Sequence of chain 1.B:
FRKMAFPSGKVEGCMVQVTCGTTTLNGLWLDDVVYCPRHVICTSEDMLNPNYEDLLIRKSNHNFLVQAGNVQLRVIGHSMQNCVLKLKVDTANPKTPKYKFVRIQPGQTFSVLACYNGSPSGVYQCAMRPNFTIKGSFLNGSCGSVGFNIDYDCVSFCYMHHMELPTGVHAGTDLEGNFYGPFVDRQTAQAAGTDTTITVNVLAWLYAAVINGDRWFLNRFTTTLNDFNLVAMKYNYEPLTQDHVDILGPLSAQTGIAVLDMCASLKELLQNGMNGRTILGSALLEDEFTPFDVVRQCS

Binding-site contacts:
Ligand atom C17 contacts residue Y7G1 of chain 1.E at 0.1 Å.
Ligand atom C04 contacts residue Y7G1 of chain 1.E at 0.3 Å.
Ligand atom N03 contacts residue GLN193 of chain 1.B at 2.8 Å (h-bond).
Ligand atom N10 contacts residue HIS168 of chain 1.B at 2.9 Å (h-bond).
Ligand atom O20 contacts residue CYS149 of chain 1.B at 2.6 Å (h-bond).
Ligand atom C05 contacts residue Y7G1 of chain 1.E at 0.2 Å.
Ligand atom O18 contacts residue HIS167 of chain 1.B at 2.7 Å (h-bond).
Ligand atom O20 contacts residue HIS45 of chain 1.B at 2.9 Å (h-bond).
Ligand atom C27 contacts residue Y7G1 of chain 1.E at 0.0 Å.
Ligand atom C28 contacts residue Y7G1 of chain 1.E at 0.0 Å.
Ligand atom C30 contacts residue Y7G1 of chain 1.E at 0.0 Å.
Ligand atom C23 contacts residue GLU170 of chain 1.B at 3.0 Å.
Ligand atom O21 contacts residue Y7G1 of chain 1.E at 0.8 Å (h-bond).
Ligand atom C23 contacts residue Y7G1 of chain 1.E at 0.0 Å.
Ligand atom O01 contacts residue GLU170 of chain 1.B at 3.0 Å (salt-bridge).
Ligand atom C07 contacts residue Y7G1 of chain 1.E at 0.2 Å.
Ligand atom O22 contacts residue Y7G1 of chain 1.E at 0.0 Å (h-bond).
Ligand atom C19 contacts residue CYS149 of chain 1.B at 1.8 Å (hydrophobic).
Ligand atom O20 contacts residue Y7G1 of chain 1.E at 1.3 Å.
Ligand atom C06 contacts residue Y7G1 of chain 1.E at 0.1 Å.
Ligand atom C25 contacts residue Y7G1 of chain 1.E at 0.0 Å.
Ligand atom C11 contacts residue CYS149 of chain 1.B at 2.8 Å (hydrophobic).
Ligand atom C14 contacts residue Y7G1 of chain 1.E at 0.2 Å.
Ligand atom C11 contacts residue Y7G1 of chain 1.E at 0.2 Å.
Ligand atom C13 contacts residue Y7G1 of chain 1.E at 0.1 Å.
Ligand atom C19 contacts residue Y7G1 of chain 1.E at 0.1 Å.
Ligand atom C26 contacts residue Y7G1 of chain 1.E at 0.0 Å.
Ligand atom C29 contacts residue Y7G1 of chain 1.E at 0.0 Å.
Ligand atom C12 contacts residue Y7G1 of chain 1.E at 0.3 Å.
Ligand atom O01 contacts residue Y7G1 of chain 1.E at 0.4 Å (h-bond).
Ligand atom N15 contacts residue GLU170 of chain 1.B at 2.9 Å (salt-bridge).
Ligand atom O18 contacts residue Y7G1 of chain 1.E at 0.3 Å (h-bond).
Ligand atom N03 contacts residue Y7G1 of chain 1.E at 0.3 Å (h-bond).
Ligand atom C08 contacts residue Y7G1 of chain 1.E at 0.1 Å.
Ligand atom C02 contacts residue Y7G1 of chain 1.E at 0.1 Å.
Ligand atom C24 contacts residue Y7G1 of chain 1.E at 0.0 Å.
Ligand atom N10 contacts residue Y7G1 of chain 1.E at 0.2 Å (h-bond).
Ligand atom C16 contacts residue Y7G1 of chain 1.E at 0.2 Å.
Ligand atom N15 contacts residue Y7G1 of chain 1.E at 0.3 Å (h-bond).
Ligand atom C09 contacts residue Y7G1 of chain 1.E at 0.4 Å.

A small-molecule ligand and the protein it binds are described below.
Small molecule (SMILES): CC(C)C[C@H](NC(=O)OC[C@H]1C[C@H]2CC[C@@H]1C2)C(=O)N[C@@H](C[C@@H]1CCNC1=O)C(O)S(=O)(=O)O